Sequence of chain 1.E:
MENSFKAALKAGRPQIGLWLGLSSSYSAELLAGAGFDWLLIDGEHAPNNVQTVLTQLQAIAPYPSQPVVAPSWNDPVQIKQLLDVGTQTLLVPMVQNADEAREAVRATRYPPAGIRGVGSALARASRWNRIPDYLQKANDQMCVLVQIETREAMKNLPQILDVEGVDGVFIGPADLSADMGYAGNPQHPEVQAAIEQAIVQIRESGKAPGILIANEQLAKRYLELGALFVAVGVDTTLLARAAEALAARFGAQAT

A small-molecule ligand and the protein it binds are described below.
Small molecule (SMILES): CC(=O)C(=O)O

Binding-site contacts:
Ligand atom CB contacts residue GLY172 of chain 1.D at 4.1 Å.
Ligand atom C contacts residue GLU149 of chain 1.D at 3.4 Å.
Ligand atom O contacts residue ALA174 of chain 1.D at 3.7 Å.
Ligand atom CA contacts residue GLY172 of chain 1.D at 3.8 Å.
Ligand atom O contacts residue ASP175 of chain 1.D at 3.0 Å (salt-bridge).
Ligand atom O contacts residue CO1 of chain 1.O at 1.9 Å.
Ligand atom OXT contacts residue GLU149 of chain 1.D at 4.5 Å.
Ligand atom O3 contacts residue CO1 of chain 1.O at 2.1 Å.
Ligand atom OXT contacts residue CO1 of chain 1.O at 4.0 Å.
Ligand atom O3 contacts residue ASP175 of chain 1.D at 4.2 Å.
Ligand atom OXT contacts residue ALA174 of chain 1.D at 2.9 Å (h-bond).
Ligand atom O contacts residue GLU149 of chain 1.D at 2.7 Å (salt-bridge).
Ligand atom CA contacts residue GLN147 of chain 1.D at 3.4 Å.
Ligand atom CB contacts residue TRP19 of chain 1.D at 3.9 Å (hydrophobic).
Ligand atom O3 contacts residue GLY172 of chain 1.D at 4.5 Å.
Ligand atom CB contacts residue LEU212 of chain 1.D at 3.9 Å (hydrophobic).
Ligand atom C contacts residue ALA174 of chain 1.D at 3.8 Å (hydrophobic).
Ligand atom CB contacts residue CO1 of chain 1.O at 4.2 Å.
Ligand atom O3 contacts residue GLU44 of chain 1.D at 4.4 Å.
Ligand atom C contacts residue ASP175 of chain 1.D at 4.0 Å.
Ligand atom CB contacts residue PHE170 of chain 1.D at 3.6 Å (hydrophobic).
Ligand atom C contacts residue PRO173 of chain 1.D at 4.0 Å (hydrophobic).
Ligand atom O contacts residue VAL118 of chain 1.E at 4.0 Å.
Ligand atom C contacts residue GLN147 of chain 1.D at 4.4 Å.
Ligand atom OXT contacts residue ASP175 of chain 1.D at 4.0 Å.
Ligand atom CA contacts residue PHE170 of chain 1.D at 4.4 Å (hydrophobic).
Ligand atom O3 contacts residue GLU149 of chain 1.D at 3.0 Å (salt-bridge).
Ligand atom OXT contacts residue PRO173 of chain 1.D at 3.2 Å (h-bond).
Ligand atom CA contacts residue GLU149 of chain 1.D at 3.5 Å.
Ligand atom C contacts residue CO1 of chain 1.O at 2.7 Å.
Ligand atom O3 contacts residue GLN147 of chain 1.D at 2.7 Å (h-bond).
Ligand atom CA contacts residue CO1 of chain 1.O at 2.8 Å.
Ligand atom OXT contacts residue GLY172 of chain 1.D at 3.2 Å.
Ligand atom CB contacts residue GLN147 of chain 1.D at 3.8 Å.
Ligand atom O contacts residue GLY172 of chain 1.D at 3.8 Å.
Ligand atom C contacts residue GLY172 of chain 1.D at 3.4 Å.

Sequence of chain 1.D:
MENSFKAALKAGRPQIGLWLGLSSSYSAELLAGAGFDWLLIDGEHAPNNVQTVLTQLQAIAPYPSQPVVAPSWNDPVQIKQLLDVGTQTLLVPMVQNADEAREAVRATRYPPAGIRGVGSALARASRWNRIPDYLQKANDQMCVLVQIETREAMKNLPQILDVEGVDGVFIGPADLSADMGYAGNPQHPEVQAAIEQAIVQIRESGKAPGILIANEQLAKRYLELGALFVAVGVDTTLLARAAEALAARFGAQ